A protein and the small-molecule ligand that binds it are described below.
Small molecule (SMILES): CC[C@H](C)[C@H](NC(=O)[C@@H]1CCCN1C(=O)CNC(=O)[C@H](CC(N)=O)NC(=O)[C@@H]1CCCN1C(=O)[C@H](CO)NC(=O)[C@H](Cc1ccccc1)NC(=O)[C@H](CC(C)C)NC(=O)[C@H](Cc1ccc(O)cc1)NC(=O)[C@@H](N)CC(N)=O)C(=O)N[C@@H](C)C(=O)N[C@@H](CCCN=C(N)N)C(=O)N[C@@H](C)C(=O)N[C@@H](CC1=CN=C2C=CC=C[C@H]12)C(=O)O

Binding-site contacts:
Ligand atom OG contacts residue LEU34 of chain 1.A at 3.6 Å.
Ligand atom CD1 contacts residue GLU48 of chain 1.A at 3.7 Å.
Ligand atom CA contacts residue GLU48 of chain 1.A at 3.6 Å.
Ligand atom O contacts residue PRO90 of chain 1.A at 3.4 Å.
Ligand atom N contacts residue GLU48 of chain 1.A at 3.7 Å.
Ligand atom CE2 contacts residue GLY36 of chain 1.A at 3.6 Å.
Ligand atom CE2 contacts residue ALA144 of chain 1.A at 3.7 Å (hydrophobic).
Ligand atom O contacts residue CYS50 of chain 1.A at 3.6 Å.
Ligand atom CB contacts residue GLU48 of chain 1.A at 3.5 Å.
Ligand atom NH1 contacts residue GLU32 of chain 1.A at 3.5 Å (salt-bridge).
Ligand atom N contacts residue GLU48 of chain 1.A at 3.7 Å.
Ligand atom CD contacts residue GLU32 of chain 1.A at 3.4 Å.
Ligand atom CZ3 contacts residue LYS138 of chain 1.A at 3.7 Å.
Ligand atom O contacts residue THR82 of chain 1.A at 2.8 Å (h-bond).
Ligand atom CA contacts residue GLU48 of chain 1.A at 3.5 Å.
Ligand atom OH contacts residue GLY36 of chain 1.A at 3.3 Å.
Ligand atom CE2 contacts residue LYS138 of chain 1.A at 3.7 Å.
Ligand atom CD contacts residue GLU48 of chain 1.A at 3.4 Å.
Ligand atom CZ contacts residue GLU32 of chain 1.A at 3.6 Å.
Ligand atom CZ contacts residue GLY36 of chain 1.A at 3.3 Å.
Ligand atom N contacts residue GLU48 of chain 1.A at 2.8 Å (salt-bridge).
Ligand atom NE1 contacts residue SER88 of chain 1.A at 3.0 Å (h-bond).
Ligand atom CG1 contacts residue GLU48 of chain 1.A at 3.7 Å.
Ligand atom CD1 contacts residue PRO90 of chain 1.A at 3.4 Å (hydrophobic).
Ligand atom CE1 contacts residue GLY36 of chain 1.A at 3.7 Å.
Ligand atom CD2 contacts residue LYS138 of chain 1.A at 3.6 Å.
Ligand atom CA contacts residue GLU48 of chain 1.A at 3.7 Å.
Ligand atom CA contacts residue LEU34 of chain 1.A at 3.7 Å (hydrophobic).
Ligand atom CB contacts residue LEU37 of chain 1.A at 3.5 Å (hydrophobic).
Ligand atom NH2 contacts residue GLU32 of chain 1.A at 2.9 Å (salt-bridge).
Ligand atom CZ contacts residue ALA144 of chain 1.A at 3.7 Å (hydrophobic).
Ligand atom CD1 contacts residue GLY146 of chain 1.A at 3.6 Å.
Ligand atom OH contacts residue SER35 of chain 1.A at 3.7 Å.
Ligand atom CD1 contacts residue MET174 of chain 1.A at 3.5 Å (hydrophobic).
Ligand atom NE1 contacts residue PRO90 of chain 1.A at 3.6 Å.
Ligand atom CD2 contacts residue THR82 of chain 1.A at 3.6 Å.
Ligand atom CB contacts residue GLU48 of chain 1.A at 3.4 Å.
Ligand atom CE3 contacts residue LYS138 of chain 1.A at 3.6 Å.
Ligand atom C contacts residue GLU48 of chain 1.A at 3.7 Å.
Ligand atom CZ2 contacts residue LYS138 of chain 1.A at 3.7 Å.

Sequence of chain 1.A:
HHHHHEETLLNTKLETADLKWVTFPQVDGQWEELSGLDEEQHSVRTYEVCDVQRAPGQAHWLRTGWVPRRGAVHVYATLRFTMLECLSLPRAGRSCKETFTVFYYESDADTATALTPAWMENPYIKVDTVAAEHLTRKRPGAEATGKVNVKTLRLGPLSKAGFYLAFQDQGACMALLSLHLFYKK